A small-molecule ligand and the protein it binds are described below.
Small molecule (SMILES): NC(=O)CC[C@H](N)C(=O)O

Binding-site contacts:
Ligand atom C contacts residue ASN268 of chain 1.A at 3.7 Å.
Ligand atom N contacts residue GLN218 of chain 1.A at 2.8 Å (h-bond).
Ligand atom OXT contacts residue TYR347 of chain 1.A at 2.4 Å (h-bond).
Ligand atom CA contacts residue TYR347 of chain 1.A at 4.2 Å (hydrophobic).
Ligand atom CD contacts residue SER219 of chain 1.A at 2.9 Å.
Ligand atom OE1 contacts residue TYR399 of chain 1.A at 4.1 Å.
Ligand atom O contacts residue CYS351 of chain 1.A at 3.6 Å.
Ligand atom C contacts residue TYR347 of chain 1.A at 3.1 Å (hydrophobic).
Ligand atom O contacts residue GLU314 of chain 1.A at 2.7 Å (salt-bridge).
Ligand atom OE1 contacts residue VAL417 of chain 1.A at 4.1 Å.
Ligand atom CA contacts residue GLN218 of chain 1.A at 4.2 Å.
Ligand atom NE2 contacts residue GLN218 of chain 1.A at 4.2 Å.
Ligand atom OXT contacts residue ASN268 of chain 1.A at 2.6 Å (h-bond).
Ligand atom NE2 contacts residue VAL417 of chain 1.A at 3.2 Å (h-bond).
Ligand atom CB contacts residue TYR347 of chain 1.A at 4.0 Å (hydrophobic).
Ligand atom OXT contacts residue ASN321 of chain 1.A at 3.1 Å (h-bond).
Ligand atom CG contacts residue VAL417 of chain 1.A at 3.4 Å (hydrophobic).
Ligand atom N contacts residue GLU314 of chain 1.A at 3.4 Å (salt-bridge).
Ligand atom N contacts residue ILE183 of chain 1.A at 3.5 Å.
Ligand atom C contacts residue GLU314 of chain 1.A at 3.4 Å.
Ligand atom OE1 contacts residue SER219 of chain 1.A at 3.5 Å (h-bond).
Ligand atom O contacts residue TYR347 of chain 1.A at 3.5 Å (h-bond).
Ligand atom CG contacts residue SER219 of chain 1.A at 3.3 Å.
Ligand atom CA contacts residue GLU314 of chain 1.A at 3.7 Å.
Ligand atom CG contacts residue GLN218 of chain 1.A at 4.2 Å.
Ligand atom O contacts residue ASN321 of chain 1.A at 3.7 Å.
Ligand atom CA contacts residue TYR182 of chain 1.A at 4.0 Å (hydrophobic).
Ligand atom CG contacts residue TYR251 of chain 1.A at 4.2 Å (hydrophobic).
Ligand atom OE1 contacts residue TYR251 of chain 1.A at 3.1 Å.
Ligand atom NE2 contacts residue SER219 of chain 1.A at 2.7 Å (h-bond).
Ligand atom CD contacts residue TYR251 of chain 1.A at 4.0 Å (hydrophobic).
Ligand atom CD contacts residue VAL417 of chain 1.A at 3.5 Å (hydrophobic).
Ligand atom CA contacts residue ASN268 of chain 1.A at 4.2 Å.
Ligand atom CG contacts residue TYR182 of chain 1.A at 3.6 Å (hydrophobic).
Ligand atom C contacts residue ASN321 of chain 1.A at 3.5 Å.
Ligand atom CB contacts residue ASN268 of chain 1.A at 4.0 Å.
Ligand atom CB contacts residue TYR182 of chain 1.A at 4.0 Å (hydrophobic).
Ligand atom NE2 contacts residue ALA416 of chain 1.A at 3.6 Å.
Ligand atom CB contacts residue SER219 of chain 1.A at 3.3 Å.
Ligand atom OXT contacts residue GLU314 of chain 1.A at 3.8 Å.

Sequence of chain 1.A:
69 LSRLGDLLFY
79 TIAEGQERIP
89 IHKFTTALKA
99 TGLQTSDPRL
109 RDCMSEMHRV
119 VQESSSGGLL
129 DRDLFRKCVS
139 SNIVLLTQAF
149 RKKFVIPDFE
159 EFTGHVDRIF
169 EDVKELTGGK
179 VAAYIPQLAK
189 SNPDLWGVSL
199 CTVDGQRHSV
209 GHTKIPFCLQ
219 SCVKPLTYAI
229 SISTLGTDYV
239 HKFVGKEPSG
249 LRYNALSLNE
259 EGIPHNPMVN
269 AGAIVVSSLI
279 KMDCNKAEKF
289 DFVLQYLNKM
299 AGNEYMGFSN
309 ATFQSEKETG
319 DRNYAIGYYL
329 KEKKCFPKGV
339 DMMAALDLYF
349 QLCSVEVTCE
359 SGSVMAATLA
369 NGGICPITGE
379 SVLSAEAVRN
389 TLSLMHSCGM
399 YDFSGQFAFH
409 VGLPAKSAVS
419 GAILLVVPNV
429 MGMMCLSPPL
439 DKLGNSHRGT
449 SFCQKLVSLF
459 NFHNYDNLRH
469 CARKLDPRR